Binding-site contacts:
Ligand atom O5 contacts residue ASN615 of chain 1.E at 2.3 Å (h-bond).
Ligand atom N2 contacts residue ASN615 of chain 1.E at 2.5 Å (h-bond).
Ligand atom C8 contacts residue ASN615 of chain 1.E at 4.4 Å.
Ligand atom C3 contacts residue ASN615 of chain 1.E at 3.7 Å.
Ligand atom C5 contacts residue ASN615 of chain 1.E at 3.7 Å.
Ligand atom C7 contacts residue ASN615 of chain 1.E at 3.6 Å.
Ligand atom O6 contacts residue ARG86 of chain 1.E at 3.9 Å.
Ligand atom C6 contacts residue ASN615 of chain 1.E at 4.3 Å.
Ligand atom C4 contacts residue ASN615 of chain 1.E at 4.3 Å.
Ligand atom C2 contacts residue ASN615 of chain 1.E at 2.3 Å.
Ligand atom O7 contacts residue ASN615 of chain 1.E at 4.2 Å.
Ligand atom O6 contacts residue ASN615 of chain 1.E at 3.9 Å.
Ligand atom C1 contacts residue ASN615 of chain 1.E at 1.5 Å.

A protein and the small-molecule ligand that binds it are described below.
Small molecule (SMILES): CC(=O)N[C@H]1[C@H](O[C@H]2[C@H](O)[C@@H](NC(C)=O)CO[C@@H]2CO)O[C@H](CO)[C@@H](O)[C@@H]1O

Sequence of chain 1.E:
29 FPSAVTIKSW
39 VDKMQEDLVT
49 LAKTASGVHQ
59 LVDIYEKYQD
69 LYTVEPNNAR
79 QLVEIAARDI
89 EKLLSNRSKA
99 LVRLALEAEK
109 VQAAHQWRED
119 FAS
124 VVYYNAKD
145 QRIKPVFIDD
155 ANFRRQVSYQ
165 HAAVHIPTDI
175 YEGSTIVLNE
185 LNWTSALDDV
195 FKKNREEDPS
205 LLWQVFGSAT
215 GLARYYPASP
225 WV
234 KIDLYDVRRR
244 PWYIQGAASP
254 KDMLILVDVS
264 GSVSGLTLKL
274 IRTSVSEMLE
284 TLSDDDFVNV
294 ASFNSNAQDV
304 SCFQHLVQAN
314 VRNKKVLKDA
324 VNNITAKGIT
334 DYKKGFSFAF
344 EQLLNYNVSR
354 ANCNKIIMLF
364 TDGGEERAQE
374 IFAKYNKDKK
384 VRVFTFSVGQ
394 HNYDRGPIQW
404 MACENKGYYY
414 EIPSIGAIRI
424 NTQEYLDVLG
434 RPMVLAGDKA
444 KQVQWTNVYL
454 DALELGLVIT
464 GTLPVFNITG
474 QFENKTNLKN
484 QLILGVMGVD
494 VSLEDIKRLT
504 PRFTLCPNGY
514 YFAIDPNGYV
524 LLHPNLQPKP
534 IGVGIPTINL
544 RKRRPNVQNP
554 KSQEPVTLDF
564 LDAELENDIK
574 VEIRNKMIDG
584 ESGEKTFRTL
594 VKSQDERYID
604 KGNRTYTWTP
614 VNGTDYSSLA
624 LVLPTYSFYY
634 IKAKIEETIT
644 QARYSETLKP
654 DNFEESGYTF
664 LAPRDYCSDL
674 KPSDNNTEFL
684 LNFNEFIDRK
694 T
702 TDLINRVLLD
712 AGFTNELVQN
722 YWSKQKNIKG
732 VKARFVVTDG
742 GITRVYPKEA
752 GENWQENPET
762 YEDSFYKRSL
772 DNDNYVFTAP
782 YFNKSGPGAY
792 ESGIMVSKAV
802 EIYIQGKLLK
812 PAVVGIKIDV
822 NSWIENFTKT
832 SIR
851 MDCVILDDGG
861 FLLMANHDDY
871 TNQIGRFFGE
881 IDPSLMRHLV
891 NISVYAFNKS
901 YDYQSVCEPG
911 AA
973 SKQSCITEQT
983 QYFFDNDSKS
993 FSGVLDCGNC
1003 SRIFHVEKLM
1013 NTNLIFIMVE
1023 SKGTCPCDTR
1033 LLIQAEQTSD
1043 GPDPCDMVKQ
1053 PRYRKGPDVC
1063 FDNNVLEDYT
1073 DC